This protein binds this small molecule.
Small molecule (SMILES): C[C@]12CCc3c(ccc4cc(O)ccc34)[C@@H]1CCC2=O

Binding-site contacts:
Ligand atom C2 contacts residue PHE86 of chain 1.D at 3.7 Å (hydrophobic).
Ligand atom C19 contacts residue VAL88 of chain 1.D at 4.2 Å (hydrophobic).
Ligand atom C25 contacts residue MET90 of chain 1.D at 3.4 Å (hydrophobic).
Ligand atom C16 contacts residue MET90 of chain 1.D at 3.8 Å (hydrophobic).
Ligand atom C11 contacts residue TRP120 of chain 1.D at 3.6 Å (hydrophobic).
Ligand atom C10 contacts residue VAL101 of chain 1.D at 4.2 Å (hydrophobic).
Ligand atom C19 contacts residue LEU61 of chain 1.D at 4.0 Å (hydrophobic).
Ligand atom C24 contacts residue MET90 of chain 1.D at 4.0 Å (hydrophobic).
Ligand atom C10 contacts residue TRP120 of chain 1.D at 3.6 Å (hydrophobic).
Ligand atom C24 contacts residue LEU99 of chain 1.D at 3.8 Å (hydrophobic).
Ligand atom C16 contacts residue VAL88 of chain 1.D at 4.3 Å (hydrophobic).
Ligand atom C1 contacts residue ASN40 of chain 1.D at 3.9 Å.
Ligand atom C1 contacts residue PHE86 of chain 1.D at 3.8 Å (hydrophobic).
Ligand atom C25 contacts residue TRP92 of chain 1.D at 3.5 Å (hydrophobic).
Ligand atom C11 contacts residue ASN40 of chain 1.D at 4.0 Å.
Ligand atom O26 contacts residue MET90 of chain 1.D at 2.9 Å.
Ligand atom C4 contacts residue ASN40 of chain 1.D at 4.0 Å.
Ligand atom C11 contacts residue LEU99 of chain 1.D at 3.8 Å (hydrophobic).
Ligand atom C26 contacts residue MET90 of chain 1.D at 3.4 Å (hydrophobic).
Ligand atom C19 contacts residue VAL66 of chain 1.D at 4.1 Å (hydrophobic).
Ligand atom O1 contacts residue PHE86 of chain 1.D at 3.7 Å.
Ligand atom C24 contacts residue TRP120 of chain 1.D at 3.8 Å (hydrophobic).
Ligand atom C10 contacts residue ASN40 of chain 1.D at 3.5 Å.
Ligand atom C18 contacts residue GLY60 of chain 1.D at 3.9 Å.
Ligand atom C17 contacts residue MET90 of chain 1.D at 4.0 Å (hydrophobic).
Ligand atom C6 contacts residue TYR16 of chain 1.D at 3.3 Å (hydrophobic).
Ligand atom C18 contacts residue MET90 of chain 1.D at 4.2 Å (hydrophobic).
Ligand atom C1 contacts residue ASP103 of chain 1.D at 3.6 Å.
Ligand atom C13 contacts residue VAL88 of chain 1.D at 4.2 Å (hydrophobic).
Ligand atom C1 contacts residue TYR16 of chain 1.D at 3.3 Å (hydrophobic).
Ligand atom C2 contacts residue ALA118 of chain 1.D at 4.2 Å (hydrophobic).
Ligand atom O1 contacts residue TYR16 of chain 1.D at 2.6 Å (h-bond).
Ligand atom C2 contacts residue ASP103 of chain 1.D at 3.9 Å.
Ligand atom C5 contacts residue VAL20 of chain 1.D at 4.1 Å (hydrophobic).
Ligand atom C3 contacts residue ASN40 of chain 1.D at 3.3 Å.
Ligand atom C16 contacts residue LEU99 of chain 1.D at 4.2 Å (hydrophobic).
Ligand atom C6 contacts residue VAL20 of chain 1.D at 4.1 Å (hydrophobic).
Ligand atom C2 contacts residue ASN40 of chain 1.D at 3.3 Å.
Ligand atom O1 contacts residue ASP103 of chain 1.D at 2.5 Å (salt-bridge).
Ligand atom C18 contacts residue VAL66 of chain 1.D at 4.2 Å (hydrophobic).

Sequence of chain 1.D:
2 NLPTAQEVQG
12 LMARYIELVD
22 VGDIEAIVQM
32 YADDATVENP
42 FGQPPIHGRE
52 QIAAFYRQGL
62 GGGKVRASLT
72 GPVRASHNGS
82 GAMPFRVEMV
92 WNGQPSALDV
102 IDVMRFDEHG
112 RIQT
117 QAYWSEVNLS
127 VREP